Binding-site contacts:
Ligand atom C5 contacts residue ASN64 of chain 1.A at 3.6 Å.
Ligand atom C8 contacts residue GLU119 of chain 1.A at 4.2 Å.
Ligand atom C8 contacts residue GLY120 of chain 1.A at 3.4 Å.
Ligand atom C8 contacts residue GLU121 of chain 1.A at 3.5 Å.
Ligand atom C4 contacts residue ASN64 of chain 1.A at 4.2 Å.
Ligand atom O7 contacts residue ASN64 of chain 1.A at 3.8 Å.
Ligand atom O3 contacts residue LEU36 of chain 1.A at 4.0 Å.
Ligand atom O5 contacts residue ASN64 of chain 1.A at 2.3 Å (h-bond).
Ligand atom O7 contacts residue GLU119 of chain 1.A at 3.8 Å.
Ligand atom C1 contacts residue ASN64 of chain 1.A at 1.4 Å.
Ligand atom C2 contacts residue ASN64 of chain 1.A at 2.5 Å.
Ligand atom N2 contacts residue ASN64 of chain 1.A at 3.0 Å (h-bond).
Ligand atom C3 contacts residue ASN64 of chain 1.A at 3.8 Å.
Ligand atom C8 contacts residue VAL38 of chain 1.A at 3.8 Å (hydrophobic).
Ligand atom C7 contacts residue ASN64 of chain 1.A at 3.6 Å.

A protein and the small-molecule ligand that binds it are described below.
Small molecule (SMILES): CC(=O)N[C@@H]1[C@@H](O)[C@H](O)[C@@H](CO)O[C@H]1O

Sequence of chain 1.A:
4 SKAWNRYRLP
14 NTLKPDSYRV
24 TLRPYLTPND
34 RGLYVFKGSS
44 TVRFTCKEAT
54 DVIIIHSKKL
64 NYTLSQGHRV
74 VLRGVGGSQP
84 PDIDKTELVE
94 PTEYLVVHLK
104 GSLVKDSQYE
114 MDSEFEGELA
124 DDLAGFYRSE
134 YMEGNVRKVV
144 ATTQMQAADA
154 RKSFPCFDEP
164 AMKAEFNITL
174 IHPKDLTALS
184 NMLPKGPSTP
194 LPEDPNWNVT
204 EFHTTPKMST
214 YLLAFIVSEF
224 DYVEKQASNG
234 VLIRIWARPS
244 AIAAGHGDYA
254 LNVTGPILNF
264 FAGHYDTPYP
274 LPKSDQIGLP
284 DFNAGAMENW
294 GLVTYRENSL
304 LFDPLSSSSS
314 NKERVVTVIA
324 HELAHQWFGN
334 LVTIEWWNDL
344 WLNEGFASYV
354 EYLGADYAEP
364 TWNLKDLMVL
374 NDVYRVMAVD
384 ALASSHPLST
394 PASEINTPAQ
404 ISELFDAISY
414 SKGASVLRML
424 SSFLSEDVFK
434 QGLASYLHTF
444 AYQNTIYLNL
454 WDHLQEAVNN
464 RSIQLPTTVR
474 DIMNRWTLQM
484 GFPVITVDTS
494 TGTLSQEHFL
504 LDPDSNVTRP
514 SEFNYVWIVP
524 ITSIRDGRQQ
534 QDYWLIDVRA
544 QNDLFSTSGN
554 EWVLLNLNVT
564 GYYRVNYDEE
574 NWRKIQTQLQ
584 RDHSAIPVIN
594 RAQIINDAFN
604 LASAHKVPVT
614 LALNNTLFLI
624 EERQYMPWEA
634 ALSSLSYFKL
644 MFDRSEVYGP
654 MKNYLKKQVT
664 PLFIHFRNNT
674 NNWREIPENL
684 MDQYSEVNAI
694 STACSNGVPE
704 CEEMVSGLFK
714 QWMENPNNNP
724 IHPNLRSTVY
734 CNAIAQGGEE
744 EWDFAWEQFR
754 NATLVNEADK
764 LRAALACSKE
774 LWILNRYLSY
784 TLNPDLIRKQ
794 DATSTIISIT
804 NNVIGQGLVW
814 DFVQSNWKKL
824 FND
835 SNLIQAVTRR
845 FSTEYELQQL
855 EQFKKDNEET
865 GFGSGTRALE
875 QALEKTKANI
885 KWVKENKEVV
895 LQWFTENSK